Binding-site contacts:
Ligand atom C1 contacts residue ASN307 of chain 1.G at 1.4 Å.
Ligand atom C3 contacts residue ASN307 of chain 1.G at 3.7 Å.
Ligand atom C5 contacts residue ASN307 of chain 1.G at 3.7 Å.
Ligand atom N2 contacts residue ASN307 of chain 1.G at 2.8 Å (h-bond).
Ligand atom C8 contacts residue TYR305 of chain 1.G at 3.7 Å (hydrophobic).
Ligand atom C2 contacts residue TYR305 of chain 1.G at 3.7 Å (hydrophobic).
Ligand atom C5 contacts residue MET375 of chain 1.G at 3.9 Å (hydrophobic).
Ligand atom C8 contacts residue MET375 of chain 1.G at 4.3 Å (hydrophobic).
Ligand atom C7 contacts residue TYR305 of chain 1.G at 3.8 Å (hydrophobic).
Ligand atom C7 contacts residue ASN307 of chain 1.G at 3.1 Å.
Ligand atom C1 contacts residue MET375 of chain 1.G at 4.2 Å (hydrophobic).
Ligand atom O3 contacts residue TYR305 of chain 1.G at 3.8 Å.
Ligand atom O5 contacts residue MET375 of chain 1.G at 4.3 Å.
Ligand atom C4 contacts residue ASN307 of chain 1.G at 4.2 Å.
Ligand atom O5 contacts residue ASN307 of chain 1.G at 2.4 Å (h-bond).
Ligand atom O5 contacts residue THR373 of chain 1.G at 4.5 Å.
Ligand atom C8 contacts residue THR274 of chain 1.G at 3.8 Å.
Ligand atom C8 contacts residue VAL272 of chain 1.G at 4.4 Å (hydrophobic).
Ligand atom N2 contacts residue TYR305 of chain 1.G at 2.9 Å (h-bond).
Ligand atom C1 contacts residue TYR305 of chain 1.G at 3.8 Å (hydrophobic).
Ligand atom C8 contacts residue ASN307 of chain 1.G at 4.2 Å.
Ligand atom O7 contacts residue ASN307 of chain 1.G at 3.0 Å (h-bond).
Ligand atom O6 contacts residue THR373 of chain 1.G at 4.2 Å.
Ligand atom C2 contacts residue ASN307 of chain 1.G at 2.4 Å.
Ligand atom C3 contacts residue TYR305 of chain 1.G at 3.6 Å (hydrophobic).

Sequence of chain 1.G:
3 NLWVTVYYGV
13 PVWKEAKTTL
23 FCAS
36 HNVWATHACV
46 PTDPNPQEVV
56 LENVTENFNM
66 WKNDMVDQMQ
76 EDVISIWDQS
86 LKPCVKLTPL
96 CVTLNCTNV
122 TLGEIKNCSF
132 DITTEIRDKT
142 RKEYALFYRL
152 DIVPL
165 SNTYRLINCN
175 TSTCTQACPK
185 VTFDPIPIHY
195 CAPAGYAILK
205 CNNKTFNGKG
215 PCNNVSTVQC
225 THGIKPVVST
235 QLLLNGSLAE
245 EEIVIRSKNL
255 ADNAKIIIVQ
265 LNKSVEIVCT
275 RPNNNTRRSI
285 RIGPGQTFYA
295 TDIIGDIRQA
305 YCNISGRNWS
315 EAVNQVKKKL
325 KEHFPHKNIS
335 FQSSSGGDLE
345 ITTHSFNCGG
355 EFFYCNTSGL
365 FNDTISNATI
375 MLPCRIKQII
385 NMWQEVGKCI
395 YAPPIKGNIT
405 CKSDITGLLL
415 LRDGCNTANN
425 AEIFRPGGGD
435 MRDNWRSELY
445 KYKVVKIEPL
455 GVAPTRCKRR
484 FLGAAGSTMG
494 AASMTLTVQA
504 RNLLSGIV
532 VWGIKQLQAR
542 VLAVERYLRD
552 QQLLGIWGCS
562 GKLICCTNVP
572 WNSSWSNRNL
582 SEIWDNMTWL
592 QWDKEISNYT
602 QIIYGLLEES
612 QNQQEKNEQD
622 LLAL

This small molecule binds to this protein.
Small molecule (SMILES): CC(=O)N[C@H]1[C@H](O[C@H]2[C@H](O)[C@@H](NC(C)=O)CO[C@@H]2CO)O[C@H](CO)[C@@H](O[C@@H]2O[C@H](CO)[C@@H](O)[C@H](O[C@H]3O[C@H](CO)[C@@H](O)[C@H](O)[C@@H]3O)[C@@H]2O)[C@@H]1O